Binding-site contacts:
Ligand atom C1 contacts residue ASN459 of chain 1.I at 1.4 Å.
Ligand atom N2 contacts residue ASN459 of chain 1.I at 2.9 Å (h-bond).
Ligand atom O5 contacts residue ALA307 of chain 1.I at 3.6 Å.
Ligand atom C1 contacts residue ALA307 of chain 1.I at 4.4 Å (hydrophobic).
Ligand atom C6 contacts residue GLU309 of chain 1.I at 3.7 Å.
Ligand atom C5 contacts residue ASN459 of chain 1.I at 3.7 Å.
Ligand atom O5 contacts residue GLU309 of chain 1.I at 4.1 Å.
Ligand atom C6 contacts residue ALA307 of chain 1.I at 4.5 Å (hydrophobic).
Ligand atom C8 contacts residue ASN278 of chain 1.I at 3.3 Å.
Ligand atom C8 contacts residue NAG1 of chain 1.LA at 3.6 Å.
Ligand atom O7 contacts residue ASN459 of chain 1.I at 3.4 Å (h-bond).
Ligand atom C7 contacts residue ASN278 of chain 1.I at 3.8 Å.
Ligand atom C3 contacts residue ASN459 of chain 1.I at 3.8 Å.
Ligand atom C8 contacts residue ASN459 of chain 1.I at 4.5 Å.
Ligand atom O6 contacts residue ALA307 of chain 1.I at 3.4 Å.
Ligand atom O7 contacts residue ASN278 of chain 1.I at 4.1 Å.
Ligand atom N2 contacts residue ASN278 of chain 1.I at 4.5 Å.
Ligand atom C4 contacts residue ASN459 of chain 1.I at 4.2 Å.
Ligand atom C7 contacts residue ASN459 of chain 1.I at 3.3 Å.
Ligand atom C2 contacts residue ASN459 of chain 1.I at 2.5 Å.
Ligand atom C5 contacts residue GLU309 of chain 1.I at 3.6 Å.
Ligand atom O5 contacts residue ASN459 of chain 1.I at 2.4 Å (h-bond).

Sequence of chain 1.I:
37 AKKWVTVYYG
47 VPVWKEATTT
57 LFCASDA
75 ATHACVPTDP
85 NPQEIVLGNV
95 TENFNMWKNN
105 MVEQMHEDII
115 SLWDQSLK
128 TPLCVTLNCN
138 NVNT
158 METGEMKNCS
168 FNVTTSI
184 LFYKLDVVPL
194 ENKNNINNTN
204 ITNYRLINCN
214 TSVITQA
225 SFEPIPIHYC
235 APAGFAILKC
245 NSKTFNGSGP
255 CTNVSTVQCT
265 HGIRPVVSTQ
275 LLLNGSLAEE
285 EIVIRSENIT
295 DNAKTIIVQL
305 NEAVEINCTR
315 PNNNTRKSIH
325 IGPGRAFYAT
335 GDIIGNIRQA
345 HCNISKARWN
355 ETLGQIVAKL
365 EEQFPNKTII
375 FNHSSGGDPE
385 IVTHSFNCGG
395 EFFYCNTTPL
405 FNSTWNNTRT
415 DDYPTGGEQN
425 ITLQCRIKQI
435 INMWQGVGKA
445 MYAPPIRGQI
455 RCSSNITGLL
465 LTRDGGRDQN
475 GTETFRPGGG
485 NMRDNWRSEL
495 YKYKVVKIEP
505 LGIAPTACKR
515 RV

The protein below binds the small molecule below.
Small molecule (SMILES): CC(=O)N[C@H]1[C@H](O[C@H]2[C@H](O)[C@@H](NC(C)=O)CO[C@@H]2CO)O[C@H](CO)[C@@H](O)[C@@H]1O